Sequence of chain 1.C:
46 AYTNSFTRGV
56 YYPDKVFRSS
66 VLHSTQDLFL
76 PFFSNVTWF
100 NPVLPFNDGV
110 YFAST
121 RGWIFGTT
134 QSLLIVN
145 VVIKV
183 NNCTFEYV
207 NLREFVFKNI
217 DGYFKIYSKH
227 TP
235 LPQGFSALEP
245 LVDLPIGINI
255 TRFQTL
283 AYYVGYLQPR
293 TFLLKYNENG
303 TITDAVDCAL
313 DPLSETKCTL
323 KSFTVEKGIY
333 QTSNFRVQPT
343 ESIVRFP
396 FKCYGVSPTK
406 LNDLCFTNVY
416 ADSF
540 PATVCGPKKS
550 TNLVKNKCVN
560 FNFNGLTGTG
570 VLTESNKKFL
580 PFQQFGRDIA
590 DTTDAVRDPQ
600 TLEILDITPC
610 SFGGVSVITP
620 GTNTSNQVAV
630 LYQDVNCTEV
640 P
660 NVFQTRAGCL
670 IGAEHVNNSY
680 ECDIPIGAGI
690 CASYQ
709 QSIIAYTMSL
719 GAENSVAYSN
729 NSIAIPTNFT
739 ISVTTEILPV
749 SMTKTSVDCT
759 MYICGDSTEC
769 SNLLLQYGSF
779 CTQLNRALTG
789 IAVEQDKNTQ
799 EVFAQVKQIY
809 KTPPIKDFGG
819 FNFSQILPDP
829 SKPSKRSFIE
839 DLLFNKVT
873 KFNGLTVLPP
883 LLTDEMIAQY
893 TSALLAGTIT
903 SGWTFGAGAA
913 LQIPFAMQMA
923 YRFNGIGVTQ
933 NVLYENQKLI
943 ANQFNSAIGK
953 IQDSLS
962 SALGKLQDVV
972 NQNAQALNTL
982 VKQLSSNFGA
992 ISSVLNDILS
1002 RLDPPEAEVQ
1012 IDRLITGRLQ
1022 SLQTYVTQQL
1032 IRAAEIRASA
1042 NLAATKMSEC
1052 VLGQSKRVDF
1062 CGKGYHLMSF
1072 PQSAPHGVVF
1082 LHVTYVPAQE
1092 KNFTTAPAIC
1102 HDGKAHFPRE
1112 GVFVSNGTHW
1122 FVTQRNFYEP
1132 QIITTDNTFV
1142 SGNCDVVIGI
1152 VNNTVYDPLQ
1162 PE

Binding-site contacts:
Ligand atom C5 contacts residue ASN1117 of chain 1.C at 3.7 Å.
Ligand atom C8 contacts residue ASN1117 of chain 1.C at 4.3 Å.
Ligand atom C7 contacts residue HIS1120 of chain 1.C at 3.9 Å.
Ligand atom C5 contacts residue HIS1120 of chain 1.C at 3.5 Å.
Ligand atom C6 contacts residue PHE1122 of chain 1.C at 3.8 Å (hydrophobic).
Ligand atom O7 contacts residue ASN1117 of chain 1.C at 3.2 Å (h-bond).
Ligand atom O5 contacts residue ASN1117 of chain 1.C at 2.4 Å (h-bond).
Ligand atom C4 contacts residue HIS1120 of chain 1.C at 4.4 Å.
Ligand atom O5 contacts residue HIS1120 of chain 1.C at 4.2 Å.
Ligand atom O7 contacts residue HIS1120 of chain 1.C at 4.2 Å.
Ligand atom C1 contacts residue ASN1117 of chain 1.C at 1.4 Å.
Ligand atom C1 contacts residue THR1119 of chain 1.C at 3.4 Å.
Ligand atom O5 contacts residue THR1119 of chain 1.C at 4.0 Å.
Ligand atom C1 contacts residue HIS1120 of chain 1.C at 4.5 Å.
Ligand atom C2 contacts residue ASN1117 of chain 1.C at 2.4 Å.
Ligand atom N2 contacts residue ASN1117 of chain 1.C at 2.8 Å (h-bond).
Ligand atom C5 contacts residue THR1119 of chain 1.C at 3.9 Å.
Ligand atom O4 contacts residue HIS1120 of chain 1.C at 4.0 Å.
Ligand atom C6 contacts residue HIS1120 of chain 1.C at 3.9 Å.
Ligand atom C4 contacts residue THR1119 of chain 1.C at 4.4 Å.
Ligand atom C3 contacts residue THR1119 of chain 1.C at 4.0 Å.
Ligand atom N2 contacts residue HIS1120 of chain 1.C at 4.3 Å.
Ligand atom C3 contacts residue ASN1117 of chain 1.C at 3.8 Å.
Ligand atom C4 contacts residue ASN1117 of chain 1.C at 4.3 Å.
Ligand atom N2 contacts residue THR1119 of chain 1.C at 4.2 Å.
Ligand atom C2 contacts residue THR1119 of chain 1.C at 4.0 Å.
Ligand atom C7 contacts residue ASN1117 of chain 1.C at 3.2 Å.
Ligand atom O5 contacts residue PHE1122 of chain 1.C at 4.2 Å.
Ligand atom C8 contacts residue HIS1120 of chain 1.C at 3.5 Å.

The protein below binds the small molecule below.
Small molecule (SMILES): CC(=O)N[C@H]1[C@H](O[C@H]2[C@H](O)[C@@H](NC(C)=O)CO[C@@H]2CO)O[C@H](CO)[C@@H](O)[C@@H]1O